Binding-site contacts:
Ligand atom C2 contacts residue ASN120 of chain 26.E at 2.6 Å.
Ligand atom C8 contacts residue GLY119 of chain 26.E at 3.9 Å.
Ligand atom C3 contacts residue TRP138 of chain 26.E at 2.9 Å (hydrophobic).
Ligand atom O5 contacts residue TRP138 of chain 26.E at 4.3 Å.
Ligand atom C4 contacts residue ASN120 of chain 26.E at 4.2 Å.
Ligand atom C5 contacts residue TRP138 of chain 26.E at 3.5 Å (hydrophobic).
Ligand atom C1 contacts residue TRP138 of chain 26.E at 3.9 Å (hydrophobic).
Ligand atom C8 contacts residue TRP138 of chain 26.E at 4.0 Å (hydrophobic).
Ligand atom N2 contacts residue ASN120 of chain 26.E at 3.0 Å (h-bond).
Ligand atom C6 contacts residue ASN120 of chain 26.E at 3.0 Å.
Ligand atom C7 contacts residue ASN120 of chain 26.E at 3.8 Å.
Ligand atom O5 contacts residue ASN120 of chain 26.E at 4.0 Å.
Ligand atom N2 contacts residue TRP138 of chain 26.E at 3.7 Å.
Ligand atom C5 contacts residue ASN120 of chain 26.E at 3.6 Å.
Ligand atom O7 contacts residue ASN120 of chain 26.E at 4.4 Å.
Ligand atom C5 contacts residue ASN120 of chain 26.E at 3.9 Å.
Ligand atom O4 contacts residue TRP138 of chain 26.E at 3.1 Å.
Ligand atom C1 contacts residue ASN120 of chain 26.E at 1.4 Å.
Ligand atom O3 contacts residue TRP138 of chain 26.E at 3.5 Å.
Ligand atom C8 contacts residue ASN120 of chain 26.E at 4.1 Å.
Ligand atom C4 contacts residue TRP138 of chain 26.E at 3.3 Å (hydrophobic).
Ligand atom O5 contacts residue ASN120 of chain 26.E at 2.4 Å (h-bond).
Ligand atom C7 contacts residue TRP138 of chain 26.E at 4.3 Å (hydrophobic).
Ligand atom O7 contacts residue TRP138 of chain 26.E at 3.8 Å.
Ligand atom C2 contacts residue TRP138 of chain 26.E at 3.8 Å (hydrophobic).
Ligand atom C3 contacts residue ASN120 of chain 26.E at 3.9 Å.

Sequence of chain 26.E:
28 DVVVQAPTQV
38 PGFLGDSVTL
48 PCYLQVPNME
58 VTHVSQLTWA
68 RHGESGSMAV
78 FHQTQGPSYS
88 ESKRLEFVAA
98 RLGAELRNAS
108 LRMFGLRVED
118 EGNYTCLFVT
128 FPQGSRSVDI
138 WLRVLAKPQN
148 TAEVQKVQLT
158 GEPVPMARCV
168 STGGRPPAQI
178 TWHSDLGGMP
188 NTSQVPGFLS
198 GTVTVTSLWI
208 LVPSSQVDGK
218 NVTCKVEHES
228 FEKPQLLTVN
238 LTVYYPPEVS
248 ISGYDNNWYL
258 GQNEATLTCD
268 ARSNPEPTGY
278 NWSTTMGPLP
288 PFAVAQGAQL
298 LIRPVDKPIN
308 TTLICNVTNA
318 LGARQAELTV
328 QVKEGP

This small molecule binds to this protein.
Small molecule (SMILES): CC(=O)N[C@H]1[C@H](O[C@H]2[C@H](O)[C@@H](NC(C)=O)CO[C@@H]2CO[C@@H]2O[C@@H](C)[C@@H](O)[C@@H](O)[C@@H]2O)O[C@H](CO)[C@@H](O[C@@H]2O[C@H](CO)[C@@H](O)[C@H](O[C@@H]3O[C@H](CO)[C@@H](O)[C@H](O)[C@@H]3O)[C@@H]2O)[C@@H]1O